Sequence of chain 1.C:
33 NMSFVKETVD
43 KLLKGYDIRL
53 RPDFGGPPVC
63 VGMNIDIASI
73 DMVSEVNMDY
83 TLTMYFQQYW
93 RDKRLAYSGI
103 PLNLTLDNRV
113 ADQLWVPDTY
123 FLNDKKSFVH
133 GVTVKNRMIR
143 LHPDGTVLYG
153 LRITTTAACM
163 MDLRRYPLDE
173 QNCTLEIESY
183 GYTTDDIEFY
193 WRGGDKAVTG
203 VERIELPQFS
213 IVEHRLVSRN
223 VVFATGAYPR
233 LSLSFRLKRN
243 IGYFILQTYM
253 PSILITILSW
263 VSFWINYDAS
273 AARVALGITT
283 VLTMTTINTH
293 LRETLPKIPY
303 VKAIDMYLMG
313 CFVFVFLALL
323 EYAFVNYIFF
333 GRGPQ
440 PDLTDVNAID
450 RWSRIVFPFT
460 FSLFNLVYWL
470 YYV

Binding-site contacts:
Ligand atom C1 contacts residue HIS144 of chain 1.C at 3.8 Å.
Ligand atom C8 contacts residue PRO103 of chain 1.C at 4.5 Å (hydrophobic).
Ligand atom O5 contacts residue HIS144 of chain 1.C at 3.2 Å (h-bond).
Ligand atom C4 contacts residue ASN105 of chain 1.C at 4.2 Å.
Ligand atom O5 contacts residue ASN105 of chain 1.C at 2.4 Å (h-bond).
Ligand atom C2 contacts residue ASN105 of chain 1.C at 2.5 Å.
Ligand atom C1 contacts residue ASN105 of chain 1.C at 1.4 Å.
Ligand atom O7 contacts residue ASN105 of chain 1.C at 3.3 Å (h-bond).
Ligand atom C8 contacts residue ASN105 of chain 1.C at 4.4 Å.
Ligand atom C6 contacts residue HIS144 of chain 1.C at 3.8 Å.
Ligand atom O6 contacts residue HIS144 of chain 1.C at 4.0 Å.
Ligand atom C5 contacts residue HIS144 of chain 1.C at 4.0 Å.
Ligand atom C3 contacts residue ASN105 of chain 1.C at 3.8 Å.
Ligand atom N2 contacts residue ASN105 of chain 1.C at 2.9 Å (h-bond).
Ligand atom C7 contacts residue ASN105 of chain 1.C at 3.3 Å.
Ligand atom C5 contacts residue ASN105 of chain 1.C at 3.7 Å.

A protein and the small-molecule ligand that binds it are described below.
Small molecule (SMILES): CC(=O)N[C@H]1[C@H](O[C@H]2[C@H](O)[C@@H](NC(C)=O)CO[C@@H]2CO)O[C@H](CO)[C@@H](O)[C@@H]1O